Binding-site contacts:
Ligand atom O7 contacts residue PHE91 of chain 1.A at 3.6 Å.
Ligand atom C2 contacts residue ASN92 of chain 1.A at 2.5 Å.
Ligand atom C1 contacts residue THR94 of chain 1.A at 3.3 Å.
Ligand atom C2 contacts residue GLY95 of chain 1.A at 4.1 Å.
Ligand atom C8 contacts residue ASN92 of chain 1.A at 4.3 Å.
Ligand atom C5 contacts residue ASN92 of chain 1.A at 3.7 Å.
Ligand atom C1 contacts residue ASN92 of chain 1.A at 1.4 Å.
Ligand atom N2 contacts residue PHE91 of chain 1.A at 3.6 Å.
Ligand atom C2 contacts residue PHE91 of chain 1.A at 4.3 Å (hydrophobic).
Ligand atom C3 contacts residue THR94 of chain 1.A at 4.0 Å.
Ligand atom O5 contacts residue THR94 of chain 1.A at 3.0 Å (h-bond).
Ligand atom C4 contacts residue THR94 of chain 1.A at 4.0 Å.
Ligand atom O6 contacts residue THR94 of chain 1.A at 4.5 Å.
Ligand atom O7 contacts residue ASN92 of chain 1.A at 2.7 Å (h-bond).
Ligand atom C2 contacts residue THR94 of chain 1.A at 3.1 Å.
Ligand atom N2 contacts residue THR94 of chain 1.A at 4.2 Å.
Ligand atom C7 contacts residue PHE91 of chain 1.A at 4.0 Å (hydrophobic).
Ligand atom O7 contacts residue THR90 of chain 1.A at 3.7 Å.
Ligand atom C5 contacts residue THR94 of chain 1.A at 4.0 Å.
Ligand atom O5 contacts residue ASN92 of chain 1.A at 2.4 Å (h-bond).
Ligand atom C3 contacts residue ASN92 of chain 1.A at 3.8 Å.
Ligand atom N2 contacts residue ASN92 of chain 1.A at 2.9 Å (h-bond).
Ligand atom C4 contacts residue ASN92 of chain 1.A at 4.3 Å.
Ligand atom O3 contacts residue PRO96 of chain 1.A at 3.4 Å.
Ligand atom O3 contacts residue THR94 of chain 1.A at 4.5 Å.
Ligand atom C7 contacts residue ASN92 of chain 1.A at 3.2 Å.
Ligand atom O3 contacts residue GLY95 of chain 1.A at 4.0 Å.

This protein binds this small molecule.
Small molecule (SMILES): CC(=O)N[C@@H]1[C@@H](O)[C@H](O)[C@@H](CO)O[C@H]1O

Sequence of chain 1.A:
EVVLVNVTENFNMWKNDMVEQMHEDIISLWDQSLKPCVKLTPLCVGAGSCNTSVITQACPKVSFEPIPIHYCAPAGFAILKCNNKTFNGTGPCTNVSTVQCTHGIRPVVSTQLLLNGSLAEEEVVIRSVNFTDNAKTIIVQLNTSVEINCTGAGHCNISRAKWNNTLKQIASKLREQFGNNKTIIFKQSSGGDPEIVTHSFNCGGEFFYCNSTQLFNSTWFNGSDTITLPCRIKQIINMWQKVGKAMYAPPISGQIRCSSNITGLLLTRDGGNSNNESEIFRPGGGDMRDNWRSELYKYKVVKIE